This small molecule binds to this protein.
Small molecule (SMILES): CC(=O)N[C@H]1[C@H](O[C@H]2[C@H](O)[C@@H](NC(C)=O)CO[C@@H]2CO)O[C@H](CO)[C@@H](O[C@@H]2O[C@H](CO)[C@@H](O)[C@H](O[C@H]3O[C@H](CO)[C@@H](O)[C@H](O)[C@@H]3O)[C@@H]2O)[C@@H]1O

Binding-site contacts:
Ligand atom C3 contacts residue ASN270 of chain 1.A at 3.9 Å.
Ligand atom C4 contacts residue ASN270 of chain 1.A at 4.3 Å.
Ligand atom C6 contacts residue ILE291 of chain 1.A at 3.8 Å (hydrophobic).
Ligand atom C8 contacts residue VAL409 of chain 1.A at 3.6 Å (hydrophobic).
Ligand atom O6 contacts residue ILE291 of chain 1.A at 3.0 Å.
Ligand atom C7 contacts residue ASN270 of chain 1.A at 3.3 Å.
Ligand atom O7 contacts residue ASN270 of chain 1.A at 3.2 Å (h-bond).
Ligand atom C5 contacts residue ASN270 of chain 1.A at 3.6 Å.
Ligand atom N2 contacts residue ASN270 of chain 1.A at 3.0 Å (h-bond).
Ligand atom C7 contacts residue VAL409 of chain 1.A at 4.2 Å (hydrophobic).
Ligand atom C8 contacts residue ASN270 of chain 1.A at 4.4 Å.
Ligand atom C2 contacts residue ASN270 of chain 1.A at 2.6 Å.
Ligand atom O5 contacts residue ASN270 of chain 1.A at 2.4 Å (h-bond).
Ligand atom C1 contacts residue ASN270 of chain 1.A at 1.4 Å.
Ligand atom O5 contacts residue ILE291 of chain 1.A at 3.9 Å.

Sequence of chain 1.A:
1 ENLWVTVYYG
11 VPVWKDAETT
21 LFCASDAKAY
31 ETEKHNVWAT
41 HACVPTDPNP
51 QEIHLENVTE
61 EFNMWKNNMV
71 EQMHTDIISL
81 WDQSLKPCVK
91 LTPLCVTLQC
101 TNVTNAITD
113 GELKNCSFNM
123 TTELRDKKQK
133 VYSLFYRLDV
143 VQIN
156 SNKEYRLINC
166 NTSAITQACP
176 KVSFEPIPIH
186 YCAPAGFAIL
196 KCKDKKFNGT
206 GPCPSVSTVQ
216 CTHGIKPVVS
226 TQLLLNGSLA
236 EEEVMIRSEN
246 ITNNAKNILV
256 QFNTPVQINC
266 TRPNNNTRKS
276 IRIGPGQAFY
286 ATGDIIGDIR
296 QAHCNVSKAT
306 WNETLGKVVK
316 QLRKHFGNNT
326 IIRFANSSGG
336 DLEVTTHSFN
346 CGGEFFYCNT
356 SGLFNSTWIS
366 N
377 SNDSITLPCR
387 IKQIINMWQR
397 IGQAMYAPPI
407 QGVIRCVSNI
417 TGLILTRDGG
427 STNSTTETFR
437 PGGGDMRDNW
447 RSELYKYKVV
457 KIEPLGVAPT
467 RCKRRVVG